Binding-site contacts:
Ligand atom C4B contacts residue LEU181 of chain 54.A at 3.5 Å (hydrophobic).
Ligand atom C1B contacts residue LEU181 of chain 54.A at 3.7 Å (hydrophobic).
Ligand atom C1B contacts residue ILE98 of chain 54.A at 3.6 Å (hydrophobic).
Ligand atom O1B contacts residue ILE98 of chain 54.A at 3.0 Å.
Ligand atom F1 contacts residue TYR142 of chain 54.A at 3.6 Å.
Ligand atom F3 contacts residue ALA166 of chain 54.A at 2.8 Å.
Ligand atom C2A contacts residue TYR144 of chain 54.A at 3.5 Å (hydrophobic).
Ligand atom CM6 contacts residue LEU184 of chain 54.A at 3.0 Å (hydrophobic).
Ligand atom CM6 contacts residue TYR144 of chain 54.A at 3.3 Å (hydrophobic).
Ligand atom F3 contacts residue SER167 of chain 54.A at 3.8 Å.
Ligand atom CM6 contacts residue MET214 of chain 54.A at 3.5 Å (hydrophobic).
Ligand atom C3A contacts residue TYR144 of chain 54.A at 3.4 Å (hydrophobic).
Ligand atom N3A contacts residue PHE179 of chain 54.A at 3.2 Å.
Ligand atom C5B contacts residue LEU181 of chain 54.A at 3.4 Å (hydrophobic).
Ligand atom O1 contacts residue MET214 of chain 54.A at 3.5 Å (h-bond).
Ligand atom C5 contacts residue MET214 of chain 54.A at 3.5 Å (hydrophobic).
Ligand atom C5B contacts residue TYR144 of chain 54.A at 3.5 Å (hydrophobic).
Ligand atom C4 contacts residue TYR190 of chain 54.A at 3.4 Å (hydrophobic).
Ligand atom F3 contacts residue TYR144 of chain 54.A at 2.9 Å.
Ligand atom O1A contacts residue TYR144 of chain 54.A at 3.1 Å.
Ligand atom N1A contacts residue TYR144 of chain 54.A at 3.1 Å.
Ligand atom CM4 contacts residue PHE179 of chain 54.A at 3.8 Å (hydrophobic).
Ligand atom F2 contacts residue VAL168 of chain 54.A at 2.6 Å.
Ligand atom C3A contacts residue PHE179 of chain 54.A at 3.4 Å (hydrophobic).
Ligand atom C2A contacts residue PHE179 of chain 54.A at 3.6 Å (hydrophobic).
Ligand atom F3 contacts residue MET143 of chain 54.A at 3.3 Å.
Ligand atom CM2 contacts residue ILE122 of chain 54.A at 3.5 Å (hydrophobic).
Ligand atom N1A contacts residue PHE179 of chain 54.A at 3.7 Å.
Ligand atom CM3 contacts residue ASN212 of chain 54.A at 3.5 Å.
Ligand atom F1 contacts residue PHE179 of chain 54.A at 3.8 Å.
Ligand atom CM3 contacts residue TYR190 of chain 54.A at 3.5 Å (hydrophobic).
Ligand atom F2 contacts residue TYR142 of chain 54.A at 3.6 Å.
Ligand atom N3A contacts residue TYR144 of chain 54.A at 3.7 Å.
Ligand atom F3 contacts residue TYR142 of chain 54.A at 2.8 Å.
Ligand atom F2 contacts residue PHE179 of chain 54.A at 3.3 Å.
Ligand atom F1 contacts residue LEU217 of chain 54.A at 3.4 Å.
Ligand atom CM4 contacts residue TYR142 of chain 54.A at 3.5 Å (hydrophobic).
Ligand atom C1C contacts residue MET214 of chain 54.A at 3.5 Å (hydrophobic).
Ligand atom N1A contacts residue LEU181 of chain 54.A at 3.7 Å.
Ligand atom C6B contacts residue LEU181 of chain 54.A at 3.4 Å (hydrophobic).

Sequence of chain 54.A:
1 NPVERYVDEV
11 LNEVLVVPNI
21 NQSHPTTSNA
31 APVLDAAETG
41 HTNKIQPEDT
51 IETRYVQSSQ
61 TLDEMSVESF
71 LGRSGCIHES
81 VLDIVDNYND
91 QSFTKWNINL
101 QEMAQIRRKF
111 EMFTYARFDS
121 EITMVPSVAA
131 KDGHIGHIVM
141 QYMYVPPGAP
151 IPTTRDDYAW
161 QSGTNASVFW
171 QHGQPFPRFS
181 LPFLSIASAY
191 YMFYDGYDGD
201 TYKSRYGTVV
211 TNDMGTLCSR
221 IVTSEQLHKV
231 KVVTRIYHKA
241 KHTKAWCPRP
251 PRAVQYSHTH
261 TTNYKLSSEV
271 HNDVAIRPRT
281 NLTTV

This small molecule binds to this protein.
Small molecule (SMILES): Cc1cc(CCCOc2c(C)cc(-c3noc(C(F)(F)F)n3)cc2C)on1

Sequence of chain 54.C:
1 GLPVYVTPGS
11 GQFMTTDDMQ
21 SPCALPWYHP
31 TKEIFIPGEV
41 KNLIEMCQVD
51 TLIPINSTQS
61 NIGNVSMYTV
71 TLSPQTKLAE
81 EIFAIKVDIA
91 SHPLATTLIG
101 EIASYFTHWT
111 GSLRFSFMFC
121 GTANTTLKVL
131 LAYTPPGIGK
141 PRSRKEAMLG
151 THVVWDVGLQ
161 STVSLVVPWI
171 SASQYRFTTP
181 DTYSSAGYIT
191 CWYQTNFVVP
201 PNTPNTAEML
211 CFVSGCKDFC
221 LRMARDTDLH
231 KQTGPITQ